Sequence of chain 1.D:
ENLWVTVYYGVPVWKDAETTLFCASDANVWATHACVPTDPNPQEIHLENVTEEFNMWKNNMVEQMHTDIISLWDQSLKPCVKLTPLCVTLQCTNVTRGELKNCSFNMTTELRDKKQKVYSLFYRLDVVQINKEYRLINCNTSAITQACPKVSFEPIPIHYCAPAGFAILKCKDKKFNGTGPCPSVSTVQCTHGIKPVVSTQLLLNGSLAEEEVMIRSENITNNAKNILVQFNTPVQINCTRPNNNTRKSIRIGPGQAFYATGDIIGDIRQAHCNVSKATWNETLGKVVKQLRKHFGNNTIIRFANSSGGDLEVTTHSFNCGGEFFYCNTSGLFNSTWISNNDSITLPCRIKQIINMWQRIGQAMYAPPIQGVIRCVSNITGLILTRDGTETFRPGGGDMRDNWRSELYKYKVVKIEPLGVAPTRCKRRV

A small-molecule ligand and the protein it binds are described below.
Small molecule (SMILES): CC(=O)N[C@H]1[C@H](O[C@H]2[C@H](O)[C@@H](NC(C)=O)CO[C@@H]2CO)O[C@H](CO)[C@@H](O)[C@@H]1O

Binding-site contacts:
Ligand atom N2 contacts residue ASN103 of chain 1.D at 2.9 Å (h-bond).
Ligand atom C7 contacts residue ASN103 of chain 1.D at 3.2 Å.
Ligand atom C5 contacts residue ASN103 of chain 1.D at 3.7 Å.
Ligand atom O5 contacts residue ASN103 of chain 1.D at 2.4 Å (h-bond).
Ligand atom O7 contacts residue ASN103 of chain 1.D at 3.2 Å (h-bond).
Ligand atom C8 contacts residue LYS117 of chain 1.D at 4.3 Å.
Ligand atom C4 contacts residue ASN103 of chain 1.D at 4.2 Å.
Ligand atom C2 contacts residue ASN103 of chain 1.D at 2.4 Å.
Ligand atom C8 contacts residue THR102 of chain 1.D at 4.0 Å.
Ligand atom C1 contacts residue ASN103 of chain 1.D at 1.4 Å.
Ligand atom C8 contacts residue ASN103 of chain 1.D at 3.7 Å.
Ligand atom C8 contacts residue CYS101 of chain 1.D at 4.1 Å (hydrophobic).
Ligand atom C1 contacts residue GLY114 of chain 1.D at 4.4 Å.
Ligand atom C3 contacts residue ASN103 of chain 1.D at 3.8 Å.
Ligand atom O5 contacts residue GLY114 of chain 1.D at 4.4 Å.